The protein below binds the small molecule below.
Small molecule (SMILES): CC(=O)N[C@@H]1[C@@H](O)[C@H](O)[C@@H](CO)O[C@H]1O

Sequence of chain 1.A:
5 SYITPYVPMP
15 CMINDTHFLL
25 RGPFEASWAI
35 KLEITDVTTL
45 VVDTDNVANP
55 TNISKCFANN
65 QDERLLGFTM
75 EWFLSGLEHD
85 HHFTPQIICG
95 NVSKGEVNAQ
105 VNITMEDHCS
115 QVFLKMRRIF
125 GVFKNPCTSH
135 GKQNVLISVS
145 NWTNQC

Binding-site contacts:
Ligand atom C3 contacts residue VAL51 of chain 1.A at 3.3 Å (hydrophobic).
Ligand atom C8 contacts residue VAL51 of chain 1.A at 3.8 Å (hydrophobic).
Ligand atom O7 contacts residue ASN56 of chain 1.A at 4.3 Å.
Ligand atom C2 contacts residue LYS59 of chain 1.A at 4.2 Å.
Ligand atom C1 contacts residue ASN53 of chain 1.A at 4.2 Å.
Ligand atom O7 contacts residue LYS59 of chain 1.A at 3.3 Å.
Ligand atom O6 contacts residue ASN53 of chain 1.A at 3.6 Å.
Ligand atom C3 contacts residue ASN56 of chain 1.A at 3.8 Å.
Ligand atom N2 contacts residue ALA52 of chain 1.A at 4.0 Å.
Ligand atom C2 contacts residue ASN56 of chain 1.A at 2.4 Å.
Ligand atom C1 contacts residue ASN56 of chain 1.A at 1.4 Å.
Ligand atom N2 contacts residue LYS59 of chain 1.A at 3.9 Å.
Ligand atom O5 contacts residue ASN56 of chain 1.A at 2.4 Å (h-bond).
Ligand atom N2 contacts residue ASN56 of chain 1.A at 2.9 Å (h-bond).
Ligand atom C2 contacts residue VAL51 of chain 1.A at 3.8 Å (hydrophobic).
Ligand atom C8 contacts residue LYS59 of chain 1.A at 3.6 Å.
Ligand atom C4 contacts residue ASN56 of chain 1.A at 4.3 Å.
Ligand atom C6 contacts residue ASN53 of chain 1.A at 4.3 Å.
Ligand atom N2 contacts residue VAL51 of chain 1.A at 3.1 Å (h-bond).
Ligand atom C7 contacts residue ASN56 of chain 1.A at 3.8 Å.
Ligand atom C7 contacts residue VAL51 of chain 1.A at 3.7 Å (hydrophobic).
Ligand atom C7 contacts residue LYS59 of chain 1.A at 3.5 Å.
Ligand atom O5 contacts residue ASN53 of chain 1.A at 3.9 Å.
Ligand atom C5 contacts residue ASN56 of chain 1.A at 3.7 Å.
Ligand atom C8 contacts residue CYS93 of chain 1.A at 4.2 Å (hydrophobic).
Ligand atom C8 contacts residue ALA52 of chain 1.A at 4.3 Å (hydrophobic).
Ligand atom C5 contacts residue ASN53 of chain 1.A at 4.0 Å.
Ligand atom O3 contacts residue VAL51 of chain 1.A at 3.5 Å (h-bond).
Ligand atom C1 contacts residue VAL51 of chain 1.A at 4.5 Å (hydrophobic).